A small-molecule ligand and the protein it binds are described below.
Small molecule (SMILES): CC(=O)N[C@H]1[C@H](O[C@H]2[C@H](O)[C@@H](NC(C)=O)CO[C@@H]2CO)O[C@H](CO)[C@@H](O)[C@@H]1O

Sequence of chain 1.A:
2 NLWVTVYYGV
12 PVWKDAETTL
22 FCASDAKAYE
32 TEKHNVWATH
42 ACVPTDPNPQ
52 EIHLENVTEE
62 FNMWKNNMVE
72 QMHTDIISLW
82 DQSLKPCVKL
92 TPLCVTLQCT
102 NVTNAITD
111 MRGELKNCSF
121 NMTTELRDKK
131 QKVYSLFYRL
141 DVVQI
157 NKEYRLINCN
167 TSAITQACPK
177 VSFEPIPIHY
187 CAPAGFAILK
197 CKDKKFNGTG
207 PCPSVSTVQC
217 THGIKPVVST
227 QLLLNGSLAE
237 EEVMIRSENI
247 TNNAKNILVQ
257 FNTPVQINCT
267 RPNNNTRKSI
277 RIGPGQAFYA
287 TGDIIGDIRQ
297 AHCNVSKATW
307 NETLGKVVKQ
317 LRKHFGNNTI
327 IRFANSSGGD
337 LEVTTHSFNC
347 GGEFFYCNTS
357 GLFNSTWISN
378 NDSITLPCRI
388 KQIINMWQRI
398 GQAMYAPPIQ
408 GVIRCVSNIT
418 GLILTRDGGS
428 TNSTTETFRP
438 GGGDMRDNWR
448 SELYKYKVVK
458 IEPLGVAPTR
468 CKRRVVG

Binding-site contacts:
Ligand atom C6 contacts residue NAG2 of chain 1.R at 4.5 Å.
Ligand atom O7 contacts residue ASN354 of chain 1.A at 3.6 Å.
Ligand atom N2 contacts residue NAG1 of chain 1.R at 3.8 Å.
Ligand atom O5 contacts residue ASN354 of chain 1.A at 2.3 Å (h-bond).
Ligand atom N2 contacts residue NAG2 of chain 1.R at 4.2 Å.
Ligand atom C3 contacts residue ASN354 of chain 1.A at 3.8 Å.
Ligand atom C2 contacts residue ASN354 of chain 1.A at 2.5 Å.
Ligand atom N2 contacts residue ASN354 of chain 1.A at 2.9 Å (h-bond).
Ligand atom C7 contacts residue ASN354 of chain 1.A at 3.5 Å.
Ligand atom C4 contacts residue ASN354 of chain 1.A at 4.1 Å.
Ligand atom C5 contacts residue SER356 of chain 1.A at 3.3 Å.
Ligand atom C5 contacts residue ASN354 of chain 1.A at 3.6 Å.
Ligand atom C1 contacts residue ASN354 of chain 1.A at 1.5 Å.
Ligand atom O3 contacts residue NAG2 of chain 1.R at 3.9 Å.
Ligand atom C8 contacts residue NAG1 of chain 1.R at 4.4 Å.
Ligand atom C6 contacts residue SER356 of chain 1.A at 3.6 Å.
Ligand atom O4 contacts residue NAG1 of chain 1.R at 4.5 Å.
Ligand atom O5 contacts residue NAG1 of chain 1.R at 4.5 Å.
Ligand atom C8 contacts residue NAG2 of chain 1.R at 3.9 Å.
Ligand atom O5 contacts residue SER356 of chain 1.A at 3.1 Å (h-bond).
Ligand atom C1 contacts residue NAG1 of chain 1.R at 4.3 Å.
Ligand atom C7 contacts residue NAG2 of chain 1.R at 4.3 Å.
Ligand atom C1 contacts residue SER356 of chain 1.A at 3.6 Å.
Ligand atom O5 contacts residue NAG2 of chain 1.R at 4.3 Å.